Sequence of chain 1.A:
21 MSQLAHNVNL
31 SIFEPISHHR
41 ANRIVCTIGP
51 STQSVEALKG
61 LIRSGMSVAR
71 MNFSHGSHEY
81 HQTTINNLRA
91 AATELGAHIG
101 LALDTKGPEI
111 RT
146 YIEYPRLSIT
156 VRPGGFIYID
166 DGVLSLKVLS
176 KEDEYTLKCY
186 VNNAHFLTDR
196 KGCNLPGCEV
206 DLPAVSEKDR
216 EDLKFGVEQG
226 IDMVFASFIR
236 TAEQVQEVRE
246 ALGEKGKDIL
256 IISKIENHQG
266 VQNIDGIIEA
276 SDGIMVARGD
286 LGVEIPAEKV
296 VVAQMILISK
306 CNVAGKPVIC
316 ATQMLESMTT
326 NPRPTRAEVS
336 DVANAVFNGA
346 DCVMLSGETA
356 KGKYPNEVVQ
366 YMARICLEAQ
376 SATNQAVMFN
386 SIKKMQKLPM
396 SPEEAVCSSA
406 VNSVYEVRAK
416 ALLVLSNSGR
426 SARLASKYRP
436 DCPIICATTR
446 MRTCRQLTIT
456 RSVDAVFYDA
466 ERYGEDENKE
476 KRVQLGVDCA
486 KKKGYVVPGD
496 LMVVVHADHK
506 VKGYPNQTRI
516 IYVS

Binding-site contacts:
Ligand atom O2 contacts residue LYS259 of chain 1.A at 4.0 Å.
Ligand atom O1 contacts residue ASP285 of chain 1.A at 2.9 Å (salt-bridge).
Ligand atom C2 contacts residue MG1 of chain 1.C at 2.9 Å.
Ligand atom O4 contacts residue ALA282 of chain 1.A at 3.9 Å.
Ligand atom C2 contacts residue ALA282 of chain 1.A at 3.6 Å (hydrophobic).
Ligand atom C1 contacts residue THR317 of chain 1.A at 3.6 Å.
Ligand atom C1 contacts residue ASP285 of chain 1.A at 3.6 Å.
Ligand atom O4 contacts residue ASP285 of chain 1.A at 4.4 Å.
Ligand atom O2 contacts residue THR317 of chain 1.A at 3.5 Å (h-bond).
Ligand atom O1 contacts residue ALA282 of chain 1.A at 4.4 Å.
Ligand atom O2 contacts residue ALA282 of chain 1.A at 4.0 Å.
Ligand atom O1 contacts residue MG1 of chain 1.C at 2.4 Å.
Ligand atom C1 contacts residue ALA282 of chain 1.A at 3.7 Å (hydrophobic).
Ligand atom O4 contacts residue GLU261 of chain 1.A at 3.1 Å (salt-bridge).
Ligand atom O2 contacts residue MG1 of chain 1.C at 4.1 Å.
Ligand atom C1 contacts residue ARG283 of chain 1.A at 4.3 Å.
Ligand atom O3 contacts residue ALA282 of chain 1.A at 3.1 Å.
Ligand atom O3 contacts residue GLY284 of chain 1.A at 2.6 Å (h-bond).
Ligand atom O1 contacts residue GLU261 of chain 1.A at 3.1 Å (salt-bridge).
Ligand atom O4 contacts residue MG1 of chain 1.C at 2.1 Å.
Ligand atom C1 contacts residue GLY284 of chain 1.A at 3.6 Å.
Ligand atom O2 contacts residue ARG70 of chain 1.A at 4.2 Å.
Ligand atom O3 contacts residue ASP285 of chain 1.A at 3.6 Å.
Ligand atom O3 contacts residue GLU261 of chain 1.A at 4.5 Å.
Ligand atom O4 contacts residue LYS259 of chain 1.A at 2.8 Å (salt-bridge).
Ligand atom O3 contacts residue THR317 of chain 1.A at 2.7 Å (h-bond).
Ligand atom C1 contacts residue GLU261 of chain 1.A at 3.6 Å.
Ligand atom C1 contacts residue MG1 of chain 1.C at 3.0 Å.
Ligand atom C2 contacts residue THR317 of chain 1.A at 4.0 Å.
Ligand atom O3 contacts residue MG1 of chain 1.C at 4.2 Å.
Ligand atom C2 contacts residue LYS259 of chain 1.A at 3.7 Å.
Ligand atom C2 contacts residue GLU261 of chain 1.A at 3.7 Å.
Ligand atom O3 contacts residue ARG283 of chain 1.A at 3.2 Å (salt-bridge).
Ligand atom O2 contacts residue MET280 of chain 1.A at 4.2 Å.
Ligand atom O1 contacts residue GLY284 of chain 1.A at 3.5 Å.

A small-molecule ligand and the protein it binds are described below.
Small molecule (SMILES): O=C([O-])C(=O)[O-]